Binding-site contacts:
Ligand atom C6 contacts residue CYS205 of chain 1.A at 3.9 Å (hydrophobic).
Ligand atom O2 contacts residue ARG89 of chain 1.A at 3.1 Å (salt-bridge).
Ligand atom C8 contacts residue CYS205 of chain 1.A at 3.9 Å (hydrophobic).
Ligand atom C12 contacts residue ILE41 of chain 1.A at 4.0 Å (hydrophobic).
Ligand atom C19 contacts residue LEU209 of chain 1.A at 3.6 Å (hydrophobic).
Ligand atom C15 contacts residue ALA100 of chain 1.A at 3.7 Å (hydrophobic).
Ligand atom C6 contacts residue ILE41 of chain 1.A at 3.8 Å (hydrophobic).
Ligand atom C13 contacts residue ALA45 of chain 1.A at 4.0 Å (hydrophobic).
Ligand atom O1 contacts residue LEU99 of chain 1.A at 3.5 Å.
Ligand atom C10 contacts residue ALA45 of chain 1.A at 3.8 Å (hydrophobic).
Ligand atom O2 contacts residue GLN48 of chain 1.A at 3.8 Å.
Ligand atom C3 contacts residue PHE119 of chain 1.A at 3.8 Å (hydrophobic).
Ligand atom C14 contacts residue PHE86 of chain 1.A at 4.0 Å (hydrophobic).
Ligand atom C20 contacts residue LEU99 of chain 1.A at 3.8 Å (hydrophobic).
Ligand atom C21 contacts residue PHE212 of chain 1.A at 3.7 Å (hydrophobic).
Ligand atom C15 contacts residue PHE86 of chain 1.A at 4.0 Å (hydrophobic).
Ligand atom C20 contacts residue PHE86 of chain 1.A at 3.6 Å (hydrophobic).
Ligand atom O2 contacts residue PHE86 of chain 1.A at 3.3 Å.
Ligand atom C15 contacts residue ALA44 of chain 1.A at 4.0 Å (hydrophobic).
Ligand atom C15 contacts residue ARG89 of chain 1.A at 3.9 Å.
Ligand atom O1 contacts residue ALA100 of chain 1.A at 2.9 Å (h-bond).
Ligand atom C2 contacts residue ILE41 of chain 1.A at 4.0 Å (hydrophobic).
Ligand atom C20 contacts residue ILE41 of chain 1.A at 3.8 Å (hydrophobic).
Ligand atom C5 contacts residue CYS205 of chain 1.A at 3.9 Å (hydrophobic).
Ligand atom C14 contacts residue GLN48 of chain 1.A at 4.0 Å.
Ligand atom O1 contacts residue ALA44 of chain 1.A at 3.1 Å.
Ligand atom C11 contacts residue ALA45 of chain 1.A at 4.0 Å (hydrophobic).
Ligand atom C13 contacts residue PHE86 of chain 1.A at 3.7 Å (hydrophobic).
Ligand atom C15 contacts residue GLN48 of chain 1.A at 3.9 Å.
Ligand atom C11 contacts residue PHE86 of chain 1.A at 3.5 Å (hydrophobic).
Ligand atom C14 contacts residue ALA44 of chain 1.A at 3.8 Å (hydrophobic).
Ligand atom C19 contacts residue CYS205 of chain 1.A at 4.0 Å (hydrophobic).
Ligand atom C12 contacts residue ALA45 of chain 1.A at 3.3 Å (hydrophobic).
Ligand atom C7 contacts residue ILE41 of chain 1.A at 3.6 Å (hydrophobic).
Ligand atom C1 contacts residue PHE86 of chain 1.A at 3.9 Å (hydrophobic).
Ligand atom O2 contacts residue ALA100 of chain 1.A at 3.8 Å.
Ligand atom C1' contacts residue LEU209 of chain 1.A at 3.5 Å (hydrophobic).
Ligand atom C1 contacts residue ILE41 of chain 1.A at 3.7 Å (hydrophobic).
Ligand atom C4 contacts residue ILE118 of chain 1.A at 3.7 Å (hydrophobic).
Ligand atom C2' contacts residue ILE41 of chain 1.A at 3.4 Å (hydrophobic).

Sequence of chain 1.A:
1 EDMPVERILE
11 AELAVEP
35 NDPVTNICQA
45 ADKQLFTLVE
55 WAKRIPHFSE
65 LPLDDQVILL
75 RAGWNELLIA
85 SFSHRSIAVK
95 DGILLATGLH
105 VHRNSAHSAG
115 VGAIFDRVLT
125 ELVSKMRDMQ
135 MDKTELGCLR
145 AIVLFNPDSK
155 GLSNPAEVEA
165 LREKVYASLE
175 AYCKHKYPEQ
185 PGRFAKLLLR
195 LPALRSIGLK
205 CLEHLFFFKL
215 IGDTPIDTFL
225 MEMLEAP

This small molecule binds to this protein.
Small molecule (SMILES): CC(=C/C=C/C(C)=C/C(=O)O)/C=C1\CCCCc2ccccc21